Sequence of chain 1.D:
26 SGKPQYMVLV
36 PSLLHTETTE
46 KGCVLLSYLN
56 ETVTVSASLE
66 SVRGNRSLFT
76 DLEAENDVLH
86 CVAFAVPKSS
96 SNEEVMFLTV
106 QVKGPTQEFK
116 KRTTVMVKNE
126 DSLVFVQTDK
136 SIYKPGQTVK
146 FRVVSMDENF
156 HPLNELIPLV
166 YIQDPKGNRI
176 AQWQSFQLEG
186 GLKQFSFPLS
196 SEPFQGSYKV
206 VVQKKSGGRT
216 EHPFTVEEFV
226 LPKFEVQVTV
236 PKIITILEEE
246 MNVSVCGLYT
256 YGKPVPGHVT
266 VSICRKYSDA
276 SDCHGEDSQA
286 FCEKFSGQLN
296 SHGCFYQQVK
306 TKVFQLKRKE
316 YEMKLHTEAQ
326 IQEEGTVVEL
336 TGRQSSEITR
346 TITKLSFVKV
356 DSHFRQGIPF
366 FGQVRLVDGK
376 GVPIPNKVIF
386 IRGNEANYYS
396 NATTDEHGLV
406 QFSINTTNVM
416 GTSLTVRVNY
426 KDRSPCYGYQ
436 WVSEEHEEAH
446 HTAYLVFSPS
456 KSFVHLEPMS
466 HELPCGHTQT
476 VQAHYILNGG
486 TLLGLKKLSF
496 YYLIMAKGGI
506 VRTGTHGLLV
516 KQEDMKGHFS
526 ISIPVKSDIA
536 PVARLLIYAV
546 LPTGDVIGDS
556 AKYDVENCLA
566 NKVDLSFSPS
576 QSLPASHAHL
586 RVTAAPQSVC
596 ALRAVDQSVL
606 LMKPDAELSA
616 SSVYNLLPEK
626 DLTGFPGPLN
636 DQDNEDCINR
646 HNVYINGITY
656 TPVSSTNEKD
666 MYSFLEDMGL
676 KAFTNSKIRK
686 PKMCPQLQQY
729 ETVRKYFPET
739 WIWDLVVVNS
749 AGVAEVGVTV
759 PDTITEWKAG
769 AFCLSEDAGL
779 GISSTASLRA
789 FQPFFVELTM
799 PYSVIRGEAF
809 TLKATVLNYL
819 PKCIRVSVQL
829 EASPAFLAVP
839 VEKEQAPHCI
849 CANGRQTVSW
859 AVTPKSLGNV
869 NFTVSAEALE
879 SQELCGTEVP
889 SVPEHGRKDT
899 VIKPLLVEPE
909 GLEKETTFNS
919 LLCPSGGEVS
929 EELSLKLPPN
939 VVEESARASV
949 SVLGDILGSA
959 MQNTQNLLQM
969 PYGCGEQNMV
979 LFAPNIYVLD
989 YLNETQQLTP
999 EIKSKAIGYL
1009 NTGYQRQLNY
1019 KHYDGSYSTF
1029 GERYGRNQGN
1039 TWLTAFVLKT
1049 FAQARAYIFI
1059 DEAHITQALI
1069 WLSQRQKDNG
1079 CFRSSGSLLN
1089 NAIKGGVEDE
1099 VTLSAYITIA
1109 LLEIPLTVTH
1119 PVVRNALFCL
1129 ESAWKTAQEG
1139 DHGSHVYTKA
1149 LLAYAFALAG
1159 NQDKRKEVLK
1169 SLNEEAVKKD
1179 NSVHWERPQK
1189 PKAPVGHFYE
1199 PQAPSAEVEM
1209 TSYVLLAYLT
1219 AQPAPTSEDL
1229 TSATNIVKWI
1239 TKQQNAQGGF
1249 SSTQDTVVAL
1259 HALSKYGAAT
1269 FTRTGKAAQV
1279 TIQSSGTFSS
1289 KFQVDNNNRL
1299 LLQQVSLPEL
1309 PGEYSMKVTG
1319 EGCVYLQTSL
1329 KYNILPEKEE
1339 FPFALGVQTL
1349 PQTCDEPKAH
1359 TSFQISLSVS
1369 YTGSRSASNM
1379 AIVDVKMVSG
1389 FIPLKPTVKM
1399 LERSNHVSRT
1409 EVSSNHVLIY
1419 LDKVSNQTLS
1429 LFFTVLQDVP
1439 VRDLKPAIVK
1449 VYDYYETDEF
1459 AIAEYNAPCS

A small-molecule ligand and the protein it binds are described below.
Small molecule (SMILES): CC(=O)N[C@@H]1[C@@H](O)[C@H](O)[C@@H](CO)O[C@H]1O

Binding-site contacts:
Ligand atom C2 contacts residue ASN410 of chain 1.D at 2.5 Å.
Ligand atom O7 contacts residue THR411 of chain 1.D at 3.0 Å (h-bond).
Ligand atom C8 contacts residue THR412 of chain 1.D at 3.1 Å.
Ligand atom N2 contacts residue THR412 of chain 1.D at 4.2 Å.
Ligand atom O7 contacts residue GLN361 of chain 1.D at 2.9 Å (h-bond).
Ligand atom O5 contacts residue ASN410 of chain 1.D at 2.6 Å (h-bond).
Ligand atom O7 contacts residue THR412 of chain 1.D at 4.0 Å.
Ligand atom C3 contacts residue GLN361 of chain 1.D at 4.4 Å.
Ligand atom N2 contacts residue THR411 of chain 1.D at 2.5 Å (h-bond).
Ligand atom N2 contacts residue GLN361 of chain 1.D at 4.2 Å.
Ligand atom C1 contacts residue ASN410 of chain 1.D at 1.4 Å.
Ligand atom C7 contacts residue THR412 of chain 1.D at 3.6 Å.
Ligand atom C5 contacts residue ASN410 of chain 1.D at 3.6 Å.
Ligand atom O4 contacts residue MET520 of chain 1.D at 3.5 Å.
Ligand atom C7 contacts residue THR411 of chain 1.D at 2.7 Å.
Ligand atom O3 contacts residue GLN361 of chain 1.D at 3.2 Å (h-bond).
Ligand atom C7 contacts residue ASN410 of chain 1.D at 3.4 Å.
Ligand atom C1 contacts residue THR411 of chain 1.D at 4.4 Å.
Ligand atom C8 contacts residue THR411 of chain 1.D at 3.6 Å.
Ligand atom C7 contacts residue GLN361 of chain 1.D at 3.9 Å.
Ligand atom O6 contacts residue ASN410 of chain 1.D at 3.8 Å.
Ligand atom C8 contacts residue ASN410 of chain 1.D at 3.3 Å.
Ligand atom C6 contacts residue ASN410 of chain 1.D at 4.4 Å.
Ligand atom C3 contacts residue ASN410 of chain 1.D at 3.6 Å.
Ligand atom C4 contacts residue ASN410 of chain 1.D at 4.2 Å.
Ligand atom C2 contacts residue THR411 of chain 1.D at 3.8 Å.
Ligand atom N2 contacts residue ASN410 of chain 1.D at 2.6 Å (h-bond).
Ligand atom C2 contacts residue GLN361 of chain 1.D at 4.5 Å.